Binding-site contacts:
Ligand atom C14 contacts residue TYR81 of chain 2.C at 3.6 Å (hydrophobic).
Ligand atom OC1 contacts residue THR64 of chain 2.C at 3.6 Å.
Ligand atom C6 contacts residue ASP67 of chain 2.C at 3.6 Å.
Ligand atom OC1 contacts residue VAL65 of chain 2.C at 4.3 Å.
Ligand atom O16 contacts residue TRP66 of chain 2.C at 3.9 Å.
Ligand atom C8 contacts residue TRP78 of chain 2.C at 4.2 Å (hydrophobic).
Ligand atom C6 contacts residue PHE51 of chain 2.C at 3.9 Å (hydrophobic).
Ligand atom C10 contacts residue PHE51 of chain 2.C at 3.8 Å (hydrophobic).
Ligand atom OC7 contacts residue TRP78 of chain 2.C at 3.0 Å (h-bond).
Ligand atom C4 contacts residue TRP66 of chain 2.C at 3.6 Å (hydrophobic).
Ligand atom C11 contacts residue TYR81 of chain 2.C at 4.3 Å (hydrophobic).
Ligand atom C13 contacts residue TYR81 of chain 2.C at 4.4 Å (hydrophobic).
Ligand atom C8 contacts residue PHE51 of chain 2.C at 4.0 Å (hydrophobic).
Ligand atom C1 contacts residue TRP66 of chain 2.C at 4.3 Å (hydrophobic).
Ligand atom C9 contacts residue TRP66 of chain 2.C at 3.8 Å (hydrophobic).
Ligand atom OC1 contacts residue ASN52 of chain 2.C at 4.3 Å.
Ligand atom OC7 contacts residue PHE51 of chain 2.C at 4.2 Å.
Ligand atom C11 contacts residue TRP66 of chain 2.C at 4.4 Å (hydrophobic).
Ligand atom C2 contacts residue VAL65 of chain 2.C at 3.6 Å (hydrophobic).
Ligand atom C12 contacts residue TYR81 of chain 2.C at 3.9 Å (hydrophobic).
Ligand atom OC7 contacts residue ASP67 of chain 2.C at 4.2 Å.
Ligand atom C1 contacts residue VAL65 of chain 2.C at 4.3 Å (hydrophobic).
Ligand atom C1 contacts residue VAL53 of chain 2.C at 4.4 Å (hydrophobic).
Ligand atom OC7 contacts residue ILE74 of chain 2.C at 3.9 Å.
Ligand atom C4 contacts residue ASP67 of chain 2.C at 3.8 Å.
Ligand atom C7 contacts residue TRP66 of chain 2.C at 4.0 Å (hydrophobic).
Ligand atom C8 contacts residue TRP66 of chain 2.C at 4.4 Å (hydrophobic).
Ligand atom OC4 contacts residue TRP66 of chain 2.C at 3.7 Å.
Ligand atom OC1 contacts residue VAL53 of chain 2.C at 3.5 Å.
Ligand atom C2 contacts residue TRP66 of chain 2.C at 4.0 Å (hydrophobic).
Ligand atom C7 contacts residue TRP78 of chain 2.C at 3.3 Å (hydrophobic).
Ligand atom C5 contacts residue PHE51 of chain 2.C at 3.9 Å (hydrophobic).
Ligand atom OC4 contacts residue ASP67 of chain 2.C at 2.8 Å (salt-bridge).
Ligand atom C3 contacts residue TRP66 of chain 2.C at 3.3 Å (hydrophobic).
Ligand atom C7 contacts residue PHE51 of chain 2.C at 4.4 Å (hydrophobic).
Ligand atom OC4 contacts residue VAL65 of chain 2.C at 3.8 Å.
Ligand atom C7 contacts residue ASP67 of chain 2.C at 4.1 Å.
Ligand atom C16 contacts residue TYR81 of chain 2.C at 4.0 Å (hydrophobic).
Ligand atom C1 contacts residue THR64 of chain 2.C at 4.1 Å.
Ligand atom C2 contacts residue ASN52 of chain 2.C at 4.3 Å.

This protein binds this small molecule.
Small molecule (SMILES): C[C@H]1CCC/C=C/[C@@H]2C[C@H](O)C[C@H]2[C@H](O)/C=C/C(=O)O1

Sequence of chain 2.C:
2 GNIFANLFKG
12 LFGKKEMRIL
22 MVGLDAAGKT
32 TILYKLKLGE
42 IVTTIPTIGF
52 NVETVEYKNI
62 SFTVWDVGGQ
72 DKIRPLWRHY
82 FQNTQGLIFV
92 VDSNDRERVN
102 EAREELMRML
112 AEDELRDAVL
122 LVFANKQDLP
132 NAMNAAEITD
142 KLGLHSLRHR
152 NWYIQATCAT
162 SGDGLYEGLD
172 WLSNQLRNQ